Sequence of chain 1.D:
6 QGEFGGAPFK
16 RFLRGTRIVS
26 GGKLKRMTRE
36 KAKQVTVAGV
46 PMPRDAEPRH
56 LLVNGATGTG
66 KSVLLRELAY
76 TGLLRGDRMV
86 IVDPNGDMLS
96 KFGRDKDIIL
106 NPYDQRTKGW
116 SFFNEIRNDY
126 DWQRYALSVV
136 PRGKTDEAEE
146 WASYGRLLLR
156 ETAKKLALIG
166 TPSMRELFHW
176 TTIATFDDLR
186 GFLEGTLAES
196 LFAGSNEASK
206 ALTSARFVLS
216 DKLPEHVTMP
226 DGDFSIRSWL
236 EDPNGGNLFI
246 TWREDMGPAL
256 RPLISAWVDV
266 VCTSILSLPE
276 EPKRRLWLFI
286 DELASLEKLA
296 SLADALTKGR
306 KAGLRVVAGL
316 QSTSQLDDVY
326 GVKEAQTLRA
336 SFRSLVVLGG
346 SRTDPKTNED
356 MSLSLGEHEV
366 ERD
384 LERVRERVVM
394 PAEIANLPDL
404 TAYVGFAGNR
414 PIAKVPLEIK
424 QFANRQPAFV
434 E

The protein below binds the small molecule below.
Small molecule (SMILES): Nc1ncnc2c1ncn2[C@@H]1O[C@H](CO[P](=O)(O)O[P](=O)(O)NP(=O)(O)O)[C@@H](O)[C@H]1O

Binding-site contacts:
Ligand atom C6 contacts residue GLN424 of chain 1.C at 4.0 Å.
Ligand atom O1A contacts residue GLY65 of chain 1.C at 2.9 Å.
Ligand atom O1B contacts residue THR64 of chain 1.C at 4.0 Å.
Ligand atom PG contacts residue ARG305 of chain 1.D at 3.9 Å.
Ligand atom O5' contacts residue VAL68 of chain 1.C at 4.0 Å.
Ligand atom C1' contacts residue ILE422 of chain 1.C at 3.8 Å (hydrophobic).
Ligand atom O5' contacts residue GLY65 of chain 1.C at 3.6 Å.
Ligand atom O1A contacts residue LYS66 of chain 1.C at 3.1 Å (salt-bridge).
Ligand atom C4' contacts residue GLY63 of chain 1.C at 3.6 Å.
Ligand atom O2G contacts residue THR62 of chain 1.C at 3.7 Å.
Ligand atom O3A contacts residue GLY65 of chain 1.C at 3.8 Å.
Ligand atom O1B contacts residue GLY63 of chain 1.C at 2.3 Å (h-bond).
Ligand atom O1B contacts residue THR62 of chain 1.C at 3.4 Å.
Ligand atom O3A contacts residue GLY63 of chain 1.C at 3.4 Å.
Ligand atom O3A contacts residue SER67 of chain 1.C at 3.6 Å (h-bond).
Ligand atom PB contacts residue SER67 of chain 1.C at 3.4 Å.
Ligand atom O3' contacts residue ARG54 of chain 1.D at 3.2 Å (salt-bridge).
Ligand atom PB contacts residue GLY63 of chain 1.C at 3.6 Å.
Ligand atom PA contacts residue GLY65 of chain 1.C at 3.8 Å.
Ligand atom O2A contacts residue SER67 of chain 1.C at 2.8 Å (h-bond).
Ligand atom N3 contacts residue ILE422 of chain 1.C at 3.5 Å.
Ligand atom O2B contacts residue LYS66 of chain 1.C at 3.8 Å.
Ligand atom O3G contacts residue ARG305 of chain 1.D at 3.5 Å (salt-bridge).
Ligand atom N3B contacts residue SER67 of chain 1.C at 3.7 Å.
Ligand atom O2G contacts residue GLY63 of chain 1.C at 3.9 Å.
Ligand atom O5' contacts residue GLY63 of chain 1.C at 3.9 Å.
Ligand atom C5 contacts residue ILE422 of chain 1.C at 3.7 Å (hydrophobic).
Ligand atom C6 contacts residue ILE422 of chain 1.C at 4.0 Å (hydrophobic).
Ligand atom O1A contacts residue VAL68 of chain 1.C at 3.3 Å (h-bond).
Ligand atom O3' contacts residue GLY63 of chain 1.C at 4.0 Å.
Ligand atom O1G contacts residue ARG305 of chain 1.D at 3.2 Å (salt-bridge).
Ligand atom N9 contacts residue ILE422 of chain 1.C at 3.5 Å.
Ligand atom O1A contacts residue SER67 of chain 1.C at 2.7 Å (h-bond).
Ligand atom O2G contacts residue ARG54 of chain 1.D at 3.5 Å (salt-bridge).
Ligand atom C4 contacts residue ILE422 of chain 1.C at 3.4 Å (hydrophobic).
Ligand atom O2B contacts residue SER67 of chain 1.C at 2.4 Å (h-bond).
Ligand atom PA contacts residue SER67 of chain 1.C at 3.1 Å.
Ligand atom N6 contacts residue GLN424 of chain 1.C at 3.3 Å (h-bond).
Ligand atom N7 contacts residue ILE422 of chain 1.C at 3.8 Å.
Ligand atom C5' contacts residue GLY63 of chain 1.C at 3.8 Å.

Sequence of chain 1.C:
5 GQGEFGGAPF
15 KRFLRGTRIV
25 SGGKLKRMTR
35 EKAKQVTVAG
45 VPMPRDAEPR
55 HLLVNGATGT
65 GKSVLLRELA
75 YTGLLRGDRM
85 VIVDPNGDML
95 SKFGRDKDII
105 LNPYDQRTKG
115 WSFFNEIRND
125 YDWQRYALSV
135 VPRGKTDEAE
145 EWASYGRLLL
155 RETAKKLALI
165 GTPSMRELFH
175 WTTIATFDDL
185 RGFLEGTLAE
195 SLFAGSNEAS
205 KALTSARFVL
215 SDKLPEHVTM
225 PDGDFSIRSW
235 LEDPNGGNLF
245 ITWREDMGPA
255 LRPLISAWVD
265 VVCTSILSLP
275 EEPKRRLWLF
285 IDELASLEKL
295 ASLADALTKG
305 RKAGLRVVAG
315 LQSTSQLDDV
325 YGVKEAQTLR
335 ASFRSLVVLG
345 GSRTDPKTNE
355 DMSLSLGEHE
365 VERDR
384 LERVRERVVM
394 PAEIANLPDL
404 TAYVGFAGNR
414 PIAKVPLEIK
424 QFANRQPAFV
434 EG